A small-molecule ligand and the protein it binds are described below.
Small molecule (SMILES): O=C(c1ccc(O)c(C(=O)n2cc3ccc(F)cc3c2)c1)n1cc2cccc(F)c2c1

Sequence of chain 1.A:
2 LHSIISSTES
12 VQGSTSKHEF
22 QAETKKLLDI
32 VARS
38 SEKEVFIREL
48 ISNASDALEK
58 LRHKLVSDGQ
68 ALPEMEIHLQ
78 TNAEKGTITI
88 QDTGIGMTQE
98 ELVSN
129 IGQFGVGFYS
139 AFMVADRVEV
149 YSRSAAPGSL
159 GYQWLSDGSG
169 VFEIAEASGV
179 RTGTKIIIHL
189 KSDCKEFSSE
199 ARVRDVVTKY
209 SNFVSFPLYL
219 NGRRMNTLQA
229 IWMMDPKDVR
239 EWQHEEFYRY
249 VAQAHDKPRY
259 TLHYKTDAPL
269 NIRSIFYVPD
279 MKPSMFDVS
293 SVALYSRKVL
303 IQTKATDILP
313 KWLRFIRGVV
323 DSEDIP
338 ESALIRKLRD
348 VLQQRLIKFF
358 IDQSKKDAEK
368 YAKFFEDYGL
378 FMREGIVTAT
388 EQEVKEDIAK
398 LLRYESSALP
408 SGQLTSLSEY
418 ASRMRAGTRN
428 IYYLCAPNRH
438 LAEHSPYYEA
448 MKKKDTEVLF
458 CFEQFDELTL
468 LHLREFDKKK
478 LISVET

Binding-site contacts:
Ligand atom C05 contacts residue THR483 of chain 1.A at 4.3 Å.
Ligand atom N10 contacts residue THR483 of chain 1.A at 4.4 Å.
Ligand atom C25 contacts residue TYR444 of chain 1.A at 3.6 Å (hydrophobic).
Ligand atom O09 contacts residue GLU482 of chain 1.A at 4.1 Å.
Ligand atom N13 contacts residue THR483 of chain 1.A at 4.4 Å.
Ligand atom F31 contacts residue MET448 of chain 1.A at 4.5 Å.
Ligand atom C02 contacts residue TYR444 of chain 1.A at 4.0 Å (hydrophobic).
Ligand atom C24 contacts residue VAL481 of chain 1.A at 3.8 Å (hydrophobic).
Ligand atom N10 contacts residue VAL481 of chain 1.A at 4.5 Å.
Ligand atom C08 contacts residue THR483 of chain 1.A at 3.3 Å.
Ligand atom C29 contacts residue TYR444 of chain 1.A at 4.1 Å (hydrophobic).
Ligand atom C24 contacts residue TYR444 of chain 1.A at 3.9 Å (hydrophobic).
Ligand atom C08 contacts residue TYR444 of chain 1.A at 4.1 Å (hydrophobic).
Ligand atom C01 contacts residue THR483 of chain 1.A at 3.6 Å.
Ligand atom C23 contacts residue TYR444 of chain 1.A at 4.5 Å (hydrophobic).
Ligand atom N10 contacts residue TYR444 of chain 1.A at 3.8 Å.
Ligand atom C20 contacts residue THR483 of chain 1.A at 4.3 Å.
Ligand atom O09 contacts residue THR483 of chain 1.A at 2.6 Å (h-bond).
Ligand atom C17 contacts residue THR483 of chain 1.A at 3.2 Å.
Ligand atom C21 contacts residue THR483 of chain 1.A at 3.8 Å.
Ligand atom C29 contacts residue VAL481 of chain 1.A at 3.6 Å (hydrophobic).
Ligand atom O09 contacts residue TYR444 of chain 1.A at 4.1 Å.
Ligand atom C06 contacts residue THR483 of chain 1.A at 3.3 Å.
Ligand atom C25 contacts residue VAL481 of chain 1.A at 3.2 Å (hydrophobic).
Ligand atom C22 contacts residue TYR444 of chain 1.A at 4.3 Å (hydrophobic).
Ligand atom C16 contacts residue THR483 of chain 1.A at 3.8 Å.
Ligand atom O07 contacts residue TYR444 of chain 1.A at 3.2 Å (h-bond).